Sequence of chain 1.A:
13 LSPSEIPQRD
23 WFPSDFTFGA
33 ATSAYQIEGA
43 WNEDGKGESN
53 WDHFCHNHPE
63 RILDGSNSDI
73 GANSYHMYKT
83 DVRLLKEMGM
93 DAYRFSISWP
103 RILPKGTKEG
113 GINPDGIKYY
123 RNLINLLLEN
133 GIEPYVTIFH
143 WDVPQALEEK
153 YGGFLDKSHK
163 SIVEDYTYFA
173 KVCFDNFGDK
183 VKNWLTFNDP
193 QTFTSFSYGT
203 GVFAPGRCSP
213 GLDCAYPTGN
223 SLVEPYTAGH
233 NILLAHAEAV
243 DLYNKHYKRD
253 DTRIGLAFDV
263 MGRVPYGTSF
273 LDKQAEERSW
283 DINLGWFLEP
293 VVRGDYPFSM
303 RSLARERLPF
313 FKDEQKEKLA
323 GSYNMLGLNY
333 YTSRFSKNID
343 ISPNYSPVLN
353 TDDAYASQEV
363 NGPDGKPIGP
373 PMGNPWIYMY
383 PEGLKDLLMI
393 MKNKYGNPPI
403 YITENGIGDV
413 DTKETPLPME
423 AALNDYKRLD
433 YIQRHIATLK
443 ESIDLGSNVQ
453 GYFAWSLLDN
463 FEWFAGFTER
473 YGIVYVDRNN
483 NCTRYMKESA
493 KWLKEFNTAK

The small molecule below binds the protein below.
Small molecule (SMILES): COc1ccc2c(c1)O[C@@H](O)C(=O)N2O

Binding-site contacts:
Ligand atom O1B contacts residue THR194 of chain 1.A at 3.9 Å.
Ligand atom OHB contacts residue TRP378 of chain 1.A at 2.5 Å.
Ligand atom C8B contacts residue BGC1 of chain 1.C at 4.1 Å.
Ligand atom C3B contacts residue BGC1 of chain 1.C at 2.9 Å.
Ligand atom OHB contacts residue MET263 of chain 1.A at 4.0 Å.
Ligand atom C9B contacts residue ALA467 of chain 1.A at 3.2 Å (hydrophobic).
Ligand atom C2B contacts residue TRP378 of chain 1.A at 3.7 Å (hydrophobic).
Ligand atom O3B contacts residue TRP378 of chain 1.A at 3.2 Å.
Ligand atom C1B contacts residue BGC1 of chain 1.C at 3.7 Å.
Ligand atom C2B contacts residue BGC1 of chain 1.C at 1.7 Å.
Ligand atom N3B contacts residue TRP378 of chain 1.A at 3.5 Å.
Ligand atom N3B contacts residue BGC1 of chain 1.C at 4.1 Å.
Ligand atom C3B contacts residue TRP378 of chain 1.A at 3.2 Å (hydrophobic).
Ligand atom C8B contacts residue PHE466 of chain 1.A at 4.5 Å (hydrophobic).
Ligand atom O7B contacts residue PHE466 of chain 1.A at 3.9 Å.
Ligand atom C7B contacts residue TRP378 of chain 1.A at 4.2 Å (hydrophobic).
Ligand atom C9B contacts residue GLU464 of chain 1.A at 3.6 Å.
Ligand atom O7B contacts residue ALA467 of chain 1.A at 3.8 Å.
Ligand atom C4B contacts residue PHE198 of chain 1.A at 4.3 Å (hydrophobic).
Ligand atom C1B contacts residue TRP378 of chain 1.A at 4.0 Å (hydrophobic).
Ligand atom C5B contacts residue PHE466 of chain 1.A at 4.2 Å (hydrophobic).
Ligand atom C5B contacts residue TRP378 of chain 1.A at 2.8 Å (hydrophobic).
Ligand atom O7B contacts residue GLU464 of chain 1.A at 3.4 Å (salt-bridge).
Ligand atom O3B contacts residue BGC1 of chain 1.C at 3.4 Å (h-bond).
Ligand atom C2B contacts residue THR194 of chain 1.A at 4.4 Å.
Ligand atom C1B contacts residue PHE198 of chain 1.A at 4.5 Å (hydrophobic).
Ligand atom C9B contacts residue GLU471 of chain 1.A at 3.9 Å.
Ligand atom C4B contacts residue BGC1 of chain 1.C at 4.3 Å.
Ligand atom O1B contacts residue BGC1 of chain 1.C at 2.7 Å (h-bond).
Ligand atom C6B contacts residue PHE466 of chain 1.A at 3.5 Å (hydrophobic).
Ligand atom C2B contacts residue ASP191 of chain 1.A at 4.5 Å.
Ligand atom C6B contacts residue TRP378 of chain 1.A at 3.2 Å (hydrophobic).
Ligand atom C7B contacts residue PHE466 of chain 1.A at 3.8 Å (hydrophobic).
Ligand atom O3B contacts residue MET263 of chain 1.A at 4.0 Å.
Ligand atom C9B contacts residue TYR473 of chain 1.A at 4.5 Å (hydrophobic).
Ligand atom N3B contacts residue PHE198 of chain 1.A at 4.3 Å.
Ligand atom C4B contacts residue TRP378 of chain 1.A at 3.4 Å (hydrophobic).